Binding-site contacts:
Ligand atom C2 contacts residue SER192 of chain 1.A at 4.2 Å.
Ligand atom N1 contacts residue SER177 of chain 1.A at 4.2 Å.
Ligand atom C3 contacts residue CYS173 of chain 1.A at 4.2 Å (hydrophobic).
Ligand atom C4 contacts residue CYS173 of chain 1.A at 4.1 Å (hydrophobic).
Ligand atom C5 contacts residue CYS173 of chain 1.A at 4.0 Å (hydrophobic).
Ligand atom C5 contacts residue SER172 of chain 1.A at 4.2 Å.
Ligand atom C3 contacts residue GLY194 of chain 1.A at 4.2 Å.
Ligand atom N4 contacts residue SER172 of chain 1.A at 3.0 Å (h-bond).
Ligand atom C5 contacts residue GLY196 of chain 1.A at 3.6 Å.
Ligand atom C3 contacts residue SER172 of chain 1.A at 3.6 Å.
Ligand atom C2 contacts residue SER177 of chain 1.A at 3.8 Å.
Ligand atom N4 contacts residue ASP171 of chain 1.A at 4.2 Å.
Ligand atom C3 contacts residue SER192 of chain 1.A at 4.5 Å.
Ligand atom C4 contacts residue SER172 of chain 1.A at 3.6 Å.
Ligand atom C2 contacts residue CYS173 of chain 1.A at 3.8 Å (hydrophobic).
Ligand atom C6 contacts residue GLN174 of chain 1.A at 4.0 Å.
Ligand atom C2 contacts residue VAL191 of chain 1.A at 4.1 Å (hydrophobic).
Ligand atom C4 contacts residue GLY196 of chain 1.A at 4.5 Å.
Ligand atom C3 contacts residue TRP193 of chain 1.A at 3.9 Å (hydrophobic).
Ligand atom C6 contacts residue GLY194 of chain 1.A at 4.3 Å.
Ligand atom N1 contacts residue GLN174 of chain 1.A at 4.0 Å.
Ligand atom C3 contacts residue VAL191 of chain 1.A at 3.7 Å (hydrophobic).
Ligand atom C6 contacts residue CYS197 of chain 1.A at 4.5 Å (hydrophobic).
Ligand atom C5 contacts residue CYS197 of chain 1.A at 4.2 Å (hydrophobic).
Ligand atom N4 contacts residue GLY204 of chain 1.A at 3.9 Å.
Ligand atom C6 contacts residue CYS173 of chain 1.A at 4.0 Å (hydrophobic).
Ligand atom C6 contacts residue GLY196 of chain 1.A at 4.4 Å.
Ligand atom N4 contacts residue TRP193 of chain 1.A at 3.7 Å.
Ligand atom N4 contacts residue GLY196 of chain 1.A at 4.4 Å.
Ligand atom C4 contacts residue GLY194 of chain 1.A at 3.7 Å.
Ligand atom C4 contacts residue TRP193 of chain 1.A at 3.8 Å (hydrophobic).
Ligand atom C5 contacts residue TRP193 of chain 1.A at 4.2 Å (hydrophobic).
Ligand atom N4 contacts residue CYS173 of chain 1.A at 4.3 Å.
Ligand atom C5 contacts residue GLY194 of chain 1.A at 3.8 Å.
Ligand atom N1 contacts residue CYS173 of chain 1.A at 3.9 Å.
Ligand atom N4 contacts residue GLY194 of chain 1.A at 3.9 Å.
Ligand atom C2 contacts residue TRP193 of chain 1.A at 4.2 Å (hydrophobic).

Sequence of chain 1.A:
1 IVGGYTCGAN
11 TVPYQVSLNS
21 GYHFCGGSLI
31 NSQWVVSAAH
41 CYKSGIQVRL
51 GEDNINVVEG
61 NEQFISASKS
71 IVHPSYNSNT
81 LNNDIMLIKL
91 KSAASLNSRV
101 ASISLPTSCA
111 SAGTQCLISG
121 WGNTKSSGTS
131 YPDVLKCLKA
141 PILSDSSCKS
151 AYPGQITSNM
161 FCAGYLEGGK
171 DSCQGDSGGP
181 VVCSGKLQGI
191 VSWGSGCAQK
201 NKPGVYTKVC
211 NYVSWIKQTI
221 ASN

This small molecule binds to this protein.
Small molecule (SMILES): Nc1cc[nH+]cc1